Sequence of chain 1.A:
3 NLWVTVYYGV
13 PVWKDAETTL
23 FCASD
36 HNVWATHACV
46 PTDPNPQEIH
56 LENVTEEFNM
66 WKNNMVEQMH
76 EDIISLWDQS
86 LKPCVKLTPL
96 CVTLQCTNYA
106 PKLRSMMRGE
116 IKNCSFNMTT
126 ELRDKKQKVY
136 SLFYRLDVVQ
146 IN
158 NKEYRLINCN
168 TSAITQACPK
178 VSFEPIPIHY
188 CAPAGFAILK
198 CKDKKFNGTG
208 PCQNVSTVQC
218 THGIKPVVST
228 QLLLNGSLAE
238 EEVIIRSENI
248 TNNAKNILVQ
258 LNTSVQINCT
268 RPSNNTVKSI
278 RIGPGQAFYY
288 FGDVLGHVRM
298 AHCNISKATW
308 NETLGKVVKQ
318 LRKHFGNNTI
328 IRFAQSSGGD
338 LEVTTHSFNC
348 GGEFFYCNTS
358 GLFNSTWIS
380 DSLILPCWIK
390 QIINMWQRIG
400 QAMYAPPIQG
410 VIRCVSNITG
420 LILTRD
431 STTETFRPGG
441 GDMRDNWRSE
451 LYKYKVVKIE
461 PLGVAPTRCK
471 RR

The protein below binds the small molecule below.
Small molecule (SMILES): CC(=O)N[C@@H]1[C@@H](O)[C@H](O)[C@@H](CO)O[C@H]1O

Binding-site contacts:
Ligand atom O7 contacts residue ASN416 of chain 1.A at 3.3 Å (h-bond).
Ligand atom C5 contacts residue SER261 of chain 1.A at 4.4 Å.
Ligand atom C5 contacts residue ASN416 of chain 1.A at 3.7 Å.
Ligand atom C1 contacts residue ASN416 of chain 1.A at 1.4 Å.
Ligand atom C8 contacts residue NAG1 of chain 1.U at 3.3 Å.
Ligand atom O5 contacts residue ASN416 of chain 1.A at 2.4 Å (h-bond).
Ligand atom O5 contacts residue SER261 of chain 1.A at 3.4 Å (h-bond).
Ligand atom C4 contacts residue ASN416 of chain 1.A at 4.2 Å.
Ligand atom C2 contacts residue ASN416 of chain 1.A at 2.4 Å.
Ligand atom C7 contacts residue ASN416 of chain 1.A at 3.2 Å.
Ligand atom C8 contacts residue ASN416 of chain 1.A at 4.2 Å.
Ligand atom C7 contacts residue ASN232 of chain 1.A at 4.3 Å.
Ligand atom C8 contacts residue ASN232 of chain 1.A at 3.6 Å.
Ligand atom O7 contacts residue ASN232 of chain 1.A at 4.4 Å.
Ligand atom N2 contacts residue ASN416 of chain 1.A at 2.8 Å (h-bond).
Ligand atom C3 contacts residue ASN416 of chain 1.A at 3.7 Å.
Ligand atom C1 contacts residue SER261 of chain 1.A at 3.9 Å.
Ligand atom C6 contacts residue SER261 of chain 1.A at 4.5 Å.